Binding-site contacts:
Ligand atom C8 contacts residue ALA36 of chain 1.B at 3.8 Å (hydrophobic).
Ligand atom C1 contacts residue GLY15 of chain 1.B at 3.8 Å.
Ligand atom C1 contacts residue ASN17 of chain 1.B at 1.9 Å.
Ligand atom O6 contacts residue LEU123 of chain 1.B at 4.0 Å.
Ligand atom O6 contacts residue LYS9 of chain 1.B at 4.3 Å.
Ligand atom N2 contacts residue ASN17 of chain 1.B at 3.2 Å (h-bond).
Ligand atom C2 contacts residue ASN17 of chain 1.B at 2.8 Å.
Ligand atom C3 contacts residue ASN17 of chain 1.B at 4.2 Å.
Ligand atom O5 contacts residue ASN17 of chain 1.B at 2.5 Å (h-bond).
Ligand atom C8 contacts residue THR35 of chain 1.B at 3.9 Å.
Ligand atom C7 contacts residue ILE34 of chain 1.B at 4.2 Å (hydrophobic).
Ligand atom C1 contacts residue LEU123 of chain 1.B at 4.4 Å (hydrophobic).
Ligand atom O5 contacts residue LEU123 of chain 1.B at 3.7 Å.
Ligand atom C5 contacts residue ASN17 of chain 1.B at 3.9 Å.
Ligand atom C2 contacts residue GLY15 of chain 1.B at 3.8 Å.
Ligand atom C7 contacts residue ASN17 of chain 1.B at 3.9 Å.
Ligand atom N2 contacts residue GLY15 of chain 1.B at 2.7 Å (h-bond).
Ligand atom C8 contacts residue ILE34 of chain 1.B at 3.9 Å (hydrophobic).
Ligand atom C7 contacts residue GLY15 of chain 1.B at 3.5 Å.
Ligand atom O7 contacts residue ILE34 of chain 1.B at 3.7 Å.
Ligand atom O7 contacts residue ASN17 of chain 1.B at 4.1 Å.
Ligand atom C8 contacts residue GLY15 of chain 1.B at 3.5 Å.

A protein and the small-molecule ligand that binds it are described below.
Small molecule (SMILES): CC(=O)N[C@@H]1[C@@H](O)[C@H](O)[C@@H](CO)O[C@H]1O

Sequence of chain 1.B:
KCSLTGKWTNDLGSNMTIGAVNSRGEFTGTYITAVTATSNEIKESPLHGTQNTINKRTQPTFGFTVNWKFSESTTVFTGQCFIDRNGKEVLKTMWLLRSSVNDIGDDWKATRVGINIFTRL